Binding-site contacts:
Ligand atom OXT contacts residue GLY228 of chain 1.G at 4.4 Å.
Ligand atom CA contacts residue GLY229 of chain 1.G at 3.6 Å.
Ligand atom CB contacts residue GLY229 of chain 1.G at 3.1 Å.
Ligand atom OE2 contacts residue PHE230 of chain 1.G at 4.0 Å.
Ligand atom CG contacts residue GLY229 of chain 1.G at 3.8 Å.
Ligand atom OE2 contacts residue GLY229 of chain 1.G at 3.4 Å.
Ligand atom C contacts residue GLY228 of chain 1.G at 4.5 Å.
Ligand atom CD contacts residue ASN231 of chain 1.G at 3.7 Å.
Ligand atom N contacts residue GLY229 of chain 1.G at 2.9 Å (h-bond).
Ligand atom CB contacts residue PHE230 of chain 1.G at 3.5 Å (hydrophobic).
Ligand atom OE2 contacts residue THR232 of chain 1.G at 3.2 Å.
Ligand atom CG contacts residue ASN231 of chain 1.G at 3.1 Å.
Ligand atom OXT contacts residue VAL227 of chain 1.G at 4.1 Å.
Ligand atom CB contacts residue VAL227 of chain 1.G at 3.8 Å (hydrophobic).
Ligand atom OE1 contacts residue ASN231 of chain 1.G at 3.5 Å (h-bond).
Ligand atom CB contacts residue GLY228 of chain 1.G at 4.0 Å.
Ligand atom OE2 contacts residue ASN231 of chain 1.G at 3.6 Å (h-bond).
Ligand atom O contacts residue ARG129 of chain 1.G at 3.9 Å.
Ligand atom OXT contacts residue ARG129 of chain 1.G at 4.1 Å.
Ligand atom CA contacts residue GLY228 of chain 1.G at 4.4 Å.
Ligand atom CD contacts residue THR232 of chain 1.G at 4.2 Å.
Ligand atom C contacts residue GLY229 of chain 1.G at 4.5 Å.
Ligand atom C contacts residue ARG129 of chain 1.G at 4.3 Å.
Ligand atom CG contacts residue PHE230 of chain 1.G at 3.4 Å (hydrophobic).
Ligand atom N contacts residue GLY228 of chain 1.G at 3.8 Å.
Ligand atom CD contacts residue PHE230 of chain 1.G at 4.3 Å (hydrophobic).
Ligand atom CB contacts residue ASN231 of chain 1.G at 4.3 Å.
Ligand atom CD contacts residue GLY229 of chain 1.G at 4.0 Å.

The protein below binds the small molecule below.
Small molecule (SMILES): N[C@@H](CCC(=O)O)C(=O)O

Sequence of chain 1.G:
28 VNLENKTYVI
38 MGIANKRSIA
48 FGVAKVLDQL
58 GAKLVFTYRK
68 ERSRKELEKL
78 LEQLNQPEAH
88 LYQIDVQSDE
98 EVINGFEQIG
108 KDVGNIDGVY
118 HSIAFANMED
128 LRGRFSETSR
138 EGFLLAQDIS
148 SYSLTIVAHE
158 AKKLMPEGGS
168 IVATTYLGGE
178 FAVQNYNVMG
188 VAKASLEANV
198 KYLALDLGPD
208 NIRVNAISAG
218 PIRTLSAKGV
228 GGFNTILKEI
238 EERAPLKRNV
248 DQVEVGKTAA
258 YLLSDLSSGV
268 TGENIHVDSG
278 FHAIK